Binding-site contacts:
Ligand atom C7 contacts residue VAL342 of chain 1.A at 3.5 Å (hydrophobic).
Ligand atom C8 contacts residue ASP314 of chain 1.A at 3.4 Å.
Ligand atom C1 contacts residue ASN318 of chain 1.A at 3.4 Å.
Ligand atom O7 contacts residue ASP314 of chain 1.A at 3.7 Å.
Ligand atom O3 contacts residue VAL342 of chain 1.A at 4.2 Å.
Ligand atom C7 contacts residue ASP314 of chain 1.A at 3.6 Å.
Ligand atom O7 contacts residue LEU346 of chain 1.A at 3.7 Å.
Ligand atom C3 contacts residue VAL342 of chain 1.A at 4.2 Å (hydrophobic).
Ligand atom C3 contacts residue LEU346 of chain 1.A at 4.3 Å (hydrophobic).
Ligand atom C8 contacts residue VAL342 of chain 1.A at 3.8 Å (hydrophobic).
Ligand atom N2 contacts residue VAL342 of chain 1.A at 4.4 Å.
Ligand atom O4 contacts residue LEU346 of chain 1.A at 4.4 Å.
Ligand atom O5 contacts residue ASN318 of chain 1.A at 3.9 Å.
Ligand atom C5 contacts residue LEU346 of chain 1.A at 4.4 Å (hydrophobic).
Ligand atom C1 contacts residue ASP314 of chain 1.A at 3.9 Å.
Ligand atom N2 contacts residue ASP314 of chain 1.A at 4.0 Å.
Ligand atom O7 contacts residue VAL342 of chain 1.A at 3.2 Å.

The protein below binds the small molecule below.
Small molecule (SMILES): CC(=O)N[C@@H]1[C@@H](O)[C@H](O)[C@@H](CO)O[C@H]1O

Sequence of chain 1.A:
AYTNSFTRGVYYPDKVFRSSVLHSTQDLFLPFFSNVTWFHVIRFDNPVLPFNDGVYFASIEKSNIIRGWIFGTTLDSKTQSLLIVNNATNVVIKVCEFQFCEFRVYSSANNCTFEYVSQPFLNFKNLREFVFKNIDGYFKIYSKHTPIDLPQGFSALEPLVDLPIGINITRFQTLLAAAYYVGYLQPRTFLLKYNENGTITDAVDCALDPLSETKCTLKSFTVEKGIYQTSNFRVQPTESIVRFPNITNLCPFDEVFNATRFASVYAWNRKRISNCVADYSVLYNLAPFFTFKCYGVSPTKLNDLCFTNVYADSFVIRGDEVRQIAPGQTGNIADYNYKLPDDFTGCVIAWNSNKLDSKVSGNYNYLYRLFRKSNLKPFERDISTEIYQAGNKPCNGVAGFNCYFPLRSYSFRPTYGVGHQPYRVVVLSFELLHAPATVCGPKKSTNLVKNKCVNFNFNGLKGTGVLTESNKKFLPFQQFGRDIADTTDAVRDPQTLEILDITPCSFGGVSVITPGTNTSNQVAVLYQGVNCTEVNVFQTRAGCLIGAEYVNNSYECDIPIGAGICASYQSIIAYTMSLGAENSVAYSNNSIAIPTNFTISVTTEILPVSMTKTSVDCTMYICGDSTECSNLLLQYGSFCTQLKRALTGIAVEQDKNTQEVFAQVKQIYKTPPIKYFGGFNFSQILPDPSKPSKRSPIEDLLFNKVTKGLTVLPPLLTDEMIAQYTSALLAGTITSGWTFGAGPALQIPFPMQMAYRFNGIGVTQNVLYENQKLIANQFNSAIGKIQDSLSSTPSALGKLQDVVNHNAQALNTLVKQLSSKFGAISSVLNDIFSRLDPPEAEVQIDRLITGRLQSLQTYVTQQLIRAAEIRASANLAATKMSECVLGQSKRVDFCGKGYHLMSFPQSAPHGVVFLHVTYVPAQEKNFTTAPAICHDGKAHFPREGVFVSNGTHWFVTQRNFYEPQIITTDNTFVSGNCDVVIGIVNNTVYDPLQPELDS